Sequence of chain 1.A:
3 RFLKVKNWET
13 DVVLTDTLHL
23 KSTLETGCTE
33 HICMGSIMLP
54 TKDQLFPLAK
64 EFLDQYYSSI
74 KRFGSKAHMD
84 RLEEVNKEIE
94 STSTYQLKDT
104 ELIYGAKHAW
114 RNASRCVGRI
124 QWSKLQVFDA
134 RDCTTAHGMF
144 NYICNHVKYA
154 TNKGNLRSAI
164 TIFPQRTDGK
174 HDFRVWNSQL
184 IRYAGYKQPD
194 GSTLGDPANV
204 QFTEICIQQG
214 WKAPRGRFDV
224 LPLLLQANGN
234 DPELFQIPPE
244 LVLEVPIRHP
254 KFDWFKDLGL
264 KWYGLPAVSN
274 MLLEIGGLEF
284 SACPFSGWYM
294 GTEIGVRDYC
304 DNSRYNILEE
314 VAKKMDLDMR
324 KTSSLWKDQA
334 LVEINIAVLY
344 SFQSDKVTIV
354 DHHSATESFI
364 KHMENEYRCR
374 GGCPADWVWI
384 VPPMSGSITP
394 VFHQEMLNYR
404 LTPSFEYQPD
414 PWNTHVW

Binding-site contacts:
Ligand atom CZ' contacts residue TRP10 of chain 1.B at 3.8 Å (hydrophobic).
Ligand atom O2 contacts residue HEM1 of chain 1.E at 3.5 Å.
Ligand atom O2 contacts residue PHE288 of chain 1.A at 3.7 Å.
Ligand atom CA' contacts residue HEM1 of chain 1.E at 3.4 Å.
Ligand atom CZ' contacts residue LEU41 of chain 1.A at 3.8 Å (hydrophobic).
Ligand atom NO contacts residue HEM1 of chain 1.E at 3.5 Å.
Ligand atom NO contacts residue GLY290 of chain 1.A at 3.3 Å (h-bond).
Ligand atom CD1 contacts residue TYR410 of chain 1.A at 3.7 Å (hydrophobic).
Ligand atom NE contacts residue GLU296 of chain 1.A at 2.9 Å (salt-bridge).
Ligand atom N contacts residue HEM1 of chain 1.E at 3.0 Å (h-bond).
Ligand atom O' contacts residue ARG185 of chain 1.A at 3.4 Å (salt-bridge).
Ligand atom CG contacts residue HEM1 of chain 1.E at 3.7 Å.
Ligand atom C' contacts residue HEM1 of chain 1.E at 3.5 Å.
Ligand atom CD contacts residue GLU296 of chain 1.A at 3.8 Å.
Ligand atom O contacts residue ARG185 of chain 1.A at 2.8 Å (salt-bridge).
Ligand atom O2 contacts residue GLY290 of chain 1.A at 2.9 Å (h-bond).
Ligand atom NH2 contacts residue HEM1 of chain 1.E at 3.7 Å.
Ligand atom O2 contacts residue PRO269 of chain 1.A at 3.6 Å.
Ligand atom CB contacts residue VAL271 of chain 1.A at 3.5 Å (hydrophobic).
Ligand atom O2 contacts residue SER289 of chain 1.A at 3.4 Å.
Ligand atom CE2 contacts residue TRP10 of chain 1.B at 3.5 Å (hydrophobic).
Ligand atom N1' contacts residue VAL271 of chain 1.A at 3.7 Å.
Ligand atom O3 contacts residue HEM1 of chain 1.E at 3.2 Å.
Ligand atom CZ contacts residue GLU296 of chain 1.A at 3.6 Å.
Ligand atom NH2 contacts residue TRP291 of chain 1.A at 3.2 Å (h-bond).
Ligand atom CE1 contacts residue LEU41 of chain 1.A at 3.7 Å (hydrophobic).
Ligand atom NE contacts residue HEM1 of chain 1.E at 3.7 Å.
Ligand atom C contacts residue ARG185 of chain 1.A at 3.4 Å.
Ligand atom O3 contacts residue GLY290 of chain 1.A at 3.0 Å (h-bond).
Ligand atom CG contacts residue GLU296 of chain 1.A at 3.7 Å.
Ligand atom CB contacts residue HEM1 of chain 1.E at 3.4 Å.
Ligand atom CD contacts residue HEM1 of chain 1.E at 3.7 Å.
Ligand atom N1' contacts residue ARG185 of chain 1.A at 3.6 Å.
Ligand atom O3 contacts residue PRO269 of chain 1.A at 3.6 Å.
Ligand atom NH2 contacts residue GLU296 of chain 1.A at 3.0 Å (salt-bridge).
Ligand atom O3 contacts residue TRP291 of chain 1.A at 3.0 Å (h-bond).
Ligand atom O contacts residue GLN182 of chain 1.A at 2.7 Å.
Ligand atom CA contacts residue HEM1 of chain 1.E at 3.3 Å.
Ligand atom C contacts residue GLN182 of chain 1.A at 3.8 Å.
Ligand atom CD contacts residue VAL271 of chain 1.A at 3.8 Å (hydrophobic).

Sequence of chain 1.B:
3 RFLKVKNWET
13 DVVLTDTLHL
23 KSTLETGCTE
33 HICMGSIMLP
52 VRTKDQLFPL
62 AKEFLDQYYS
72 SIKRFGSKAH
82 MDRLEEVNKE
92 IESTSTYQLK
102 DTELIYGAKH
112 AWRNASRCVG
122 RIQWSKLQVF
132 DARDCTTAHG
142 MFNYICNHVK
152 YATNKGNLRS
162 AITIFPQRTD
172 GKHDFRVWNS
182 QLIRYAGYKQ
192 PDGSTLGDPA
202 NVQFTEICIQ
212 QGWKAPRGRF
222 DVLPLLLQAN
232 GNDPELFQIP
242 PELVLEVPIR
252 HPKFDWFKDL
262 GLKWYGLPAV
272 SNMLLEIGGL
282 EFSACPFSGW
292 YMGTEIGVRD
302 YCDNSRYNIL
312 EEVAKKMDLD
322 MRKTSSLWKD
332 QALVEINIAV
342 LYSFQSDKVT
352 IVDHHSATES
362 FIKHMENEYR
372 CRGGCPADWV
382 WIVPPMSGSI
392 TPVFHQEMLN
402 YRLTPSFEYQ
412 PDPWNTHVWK

This small molecule binds to this protein.
Small molecule (SMILES): N=C(NCCC[C@@H](NC(=O)[C@H](N)Cc1ccccc1)C(N)=O)NN(O)O